The small molecule below binds the protein below.
Small molecule (SMILES): CCCCCCCCCCCC[N+](C)(C)CCCS(=O)(=O)O

Sequence of chain 17.A:
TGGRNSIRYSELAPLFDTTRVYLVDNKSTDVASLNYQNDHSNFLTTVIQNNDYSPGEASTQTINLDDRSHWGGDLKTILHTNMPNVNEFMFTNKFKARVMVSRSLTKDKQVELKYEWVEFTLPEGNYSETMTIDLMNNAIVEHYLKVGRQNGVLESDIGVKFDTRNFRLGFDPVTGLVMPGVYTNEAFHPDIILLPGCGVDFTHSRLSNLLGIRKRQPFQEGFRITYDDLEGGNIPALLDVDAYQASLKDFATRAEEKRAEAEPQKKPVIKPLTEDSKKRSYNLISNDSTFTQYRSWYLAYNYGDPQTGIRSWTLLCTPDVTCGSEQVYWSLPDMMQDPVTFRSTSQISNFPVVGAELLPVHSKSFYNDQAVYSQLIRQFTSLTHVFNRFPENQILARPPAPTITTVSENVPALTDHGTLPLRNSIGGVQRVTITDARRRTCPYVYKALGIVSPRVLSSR

Binding-site contacts:
Ligand atom S1 contacts residue TRP374 of chain 17.A at 4.4 Å.
Ligand atom N1 contacts residue TRP374 of chain 17.A at 3.5 Å.
Ligand atom O1S contacts residue TRP374 of chain 17.A at 4.0 Å.
Ligand atom C3 contacts residue TRP374 of chain 17.A at 4.0 Å (hydrophobic).
Ligand atom O1S contacts residue ARG224 of chain 17.A at 2.9 Å (salt-bridge).
Ligand atom S1 contacts residue GLY222 of chain 17.A at 3.8 Å.
Ligand atom O3S contacts residue ARG224 of chain 17.A at 3.8 Å.
Ligand atom O1S contacts residue LYS215 of chain 17.A at 3.9 Å.
Ligand atom O2S contacts residue GLY222 of chain 17.A at 3.4 Å (h-bond).
Ligand atom S1 contacts residue LYS215 of chain 17.A at 4.1 Å.
Ligand atom C2 contacts residue ARG224 of chain 17.A at 4.0 Å.
Ligand atom C3 contacts residue ASP229 of chain 17.A at 4.4 Å.
Ligand atom O2S contacts residue LYS215 of chain 17.A at 3.1 Å (salt-bridge).
Ligand atom O1S contacts residue GLY222 of chain 17.A at 3.0 Å (h-bond).
Ligand atom C1 contacts residue TRP374 of chain 17.A at 3.3 Å (hydrophobic).
Ligand atom C1 contacts residue ARG224 of chain 17.A at 4.1 Å.
Ligand atom S1 contacts residue ARG224 of chain 17.A at 4.0 Å.
Ligand atom C2 contacts residue TRP374 of chain 17.A at 4.0 Å (hydrophobic).
Ligand atom O1S contacts residue PHE223 of chain 17.A at 3.2 Å.